Sequence of chain 2.A:
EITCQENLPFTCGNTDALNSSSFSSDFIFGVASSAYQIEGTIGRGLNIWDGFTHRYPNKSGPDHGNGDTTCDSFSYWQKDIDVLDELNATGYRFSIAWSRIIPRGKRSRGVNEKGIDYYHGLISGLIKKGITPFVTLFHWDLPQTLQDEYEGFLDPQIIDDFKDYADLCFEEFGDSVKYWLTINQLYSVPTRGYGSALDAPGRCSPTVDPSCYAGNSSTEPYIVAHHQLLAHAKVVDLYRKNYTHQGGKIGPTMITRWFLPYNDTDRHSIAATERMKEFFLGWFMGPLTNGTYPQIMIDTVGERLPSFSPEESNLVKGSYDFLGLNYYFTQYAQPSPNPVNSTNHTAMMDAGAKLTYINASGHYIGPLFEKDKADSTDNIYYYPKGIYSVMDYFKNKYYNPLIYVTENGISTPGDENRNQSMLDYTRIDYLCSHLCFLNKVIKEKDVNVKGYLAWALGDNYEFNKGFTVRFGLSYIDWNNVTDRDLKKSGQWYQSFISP

Binding-site contacts:
Ligand atom C1 contacts residue ASN346 of chain 2.A at 1.5 Å.
Ligand atom C5 contacts residue ASN346 of chain 2.A at 3.5 Å.
Ligand atom O6 contacts residue ASN346 of chain 2.A at 4.0 Å.
Ligand atom C4 contacts residue ASN346 of chain 2.A at 4.3 Å.
Ligand atom O7 contacts residue SER344 of chain 2.A at 3.9 Å.
Ligand atom C7 contacts residue ASN346 of chain 2.A at 4.0 Å.
Ligand atom C6 contacts residue ASN346 of chain 2.A at 4.3 Å.
Ligand atom O7 contacts residue ASN346 of chain 2.A at 4.3 Å.
Ligand atom O5 contacts residue ASN346 of chain 2.A at 2.2 Å (h-bond).
Ligand atom O6 contacts residue MET351 of chain 2.A at 3.8 Å.
Ligand atom N2 contacts residue ASN346 of chain 2.A at 3.5 Å (h-bond).
Ligand atom C3 contacts residue ASN346 of chain 2.A at 4.0 Å.
Ligand atom C2 contacts residue ASN346 of chain 2.A at 2.9 Å.

A protein and the small-molecule ligand that binds it are described below.
Small molecule (SMILES): CC(=O)N[C@@H]1[C@@H](O)[C@H](O)[C@@H](CO)O[C@H]1O